This small molecule binds to this protein.
Small molecule (SMILES): CC(C)CCC[C@@H](C)[C@H]1CC[C@H]2[C@@H]3CC=C4C[C@@H](OC(=O)CCC(=O)O)CC[C@]4(C)[C@H]3CC[C@]12C

Sequence of chain 1.A:
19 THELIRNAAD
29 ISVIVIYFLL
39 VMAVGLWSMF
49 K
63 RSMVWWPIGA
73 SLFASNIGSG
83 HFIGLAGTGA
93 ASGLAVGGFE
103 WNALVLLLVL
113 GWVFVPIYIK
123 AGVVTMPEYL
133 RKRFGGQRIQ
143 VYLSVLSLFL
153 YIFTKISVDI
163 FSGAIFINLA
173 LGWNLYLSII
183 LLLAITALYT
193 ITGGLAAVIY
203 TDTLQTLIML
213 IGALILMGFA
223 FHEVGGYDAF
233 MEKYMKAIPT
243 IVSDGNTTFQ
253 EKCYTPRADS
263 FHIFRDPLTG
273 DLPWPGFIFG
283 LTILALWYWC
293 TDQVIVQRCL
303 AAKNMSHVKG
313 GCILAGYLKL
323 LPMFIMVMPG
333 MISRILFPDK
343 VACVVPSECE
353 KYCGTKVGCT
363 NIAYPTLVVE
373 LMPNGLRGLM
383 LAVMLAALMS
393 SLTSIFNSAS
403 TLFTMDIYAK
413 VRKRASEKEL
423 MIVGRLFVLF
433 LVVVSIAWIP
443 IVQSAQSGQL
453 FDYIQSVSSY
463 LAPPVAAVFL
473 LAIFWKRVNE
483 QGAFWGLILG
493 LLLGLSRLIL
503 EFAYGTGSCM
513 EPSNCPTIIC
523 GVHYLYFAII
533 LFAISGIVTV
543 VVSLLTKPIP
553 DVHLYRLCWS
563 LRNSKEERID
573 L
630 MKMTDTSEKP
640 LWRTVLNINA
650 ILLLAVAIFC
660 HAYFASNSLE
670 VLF

Binding-site contacts:
Ligand atom CBH contacts residue LEU645 of chain 1.A at 4.4 Å (hydrophobic).
Ligand atom CAV contacts residue TRP641 of chain 1.A at 4.4 Å (hydrophobic).
Ligand atom CAD contacts residue VAL644 of chain 1.A at 4.0 Å (hydrophobic).
Ligand atom CAS contacts residue ASN648 of chain 1.A at 4.4 Å.
Ligand atom CAI contacts residue TRP67 of chain 1.A at 4.3 Å (hydrophobic).
Ligand atom OAH contacts residue ASN306 of chain 1.A at 4.3 Å.
Ligand atom CAJ contacts residue TYR319 of chain 1.A at 4.0 Å (hydrophobic).
Ligand atom CAE contacts residue ASN648 of chain 1.A at 4.0 Å.
Ligand atom CAQ contacts residue TRP67 of chain 1.A at 4.0 Å (hydrophobic).
Ligand atom CAC contacts residue TYR319 of chain 1.A at 3.1 Å (hydrophobic).
Ligand atom CAT contacts residue LEU645 of chain 1.A at 3.7 Å (hydrophobic).
Ligand atom CAR contacts residue LEU645 of chain 1.A at 4.1 Å (hydrophobic).
Ligand atom CAU contacts residue ILE315 of chain 1.A at 3.8 Å (hydrophobic).
Ligand atom CAX contacts residue TRP641 of chain 1.A at 4.2 Å (hydrophobic).
Ligand atom CAL contacts residue SER308 of chain 1.A at 4.4 Å.
Ligand atom CAR contacts residue SER308 of chain 1.A at 4.0 Å.
Ligand atom CAP contacts residue TRP67 of chain 1.A at 4.4 Å (hydrophobic).
Ligand atom CAK contacts residue TRP67 of chain 1.A at 3.7 Å (hydrophobic).
Ligand atom CAS contacts residue LEU645 of chain 1.A at 4.2 Å (hydrophobic).
Ligand atom OAW contacts residue SER308 of chain 1.A at 4.2 Å.
Ligand atom CAC contacts residue ASN648 of chain 1.A at 4.2 Å.
Ligand atom CAM contacts residue TRP641 of chain 1.A at 3.2 Å (hydrophobic).
Ligand atom CAD contacts residue LEU645 of chain 1.A at 4.0 Å (hydrophobic).
Ligand atom CBG contacts residue TRP67 of chain 1.A at 4.4 Å (hydrophobic).
Ligand atom CAL contacts residue TRP641 of chain 1.A at 3.1 Å (hydrophobic).
Ligand atom CAY contacts residue TRP641 of chain 1.A at 4.3 Å (hydrophobic).
Ligand atom CBB contacts residue TYR319 of chain 1.A at 4.4 Å (hydrophobic).
Ligand atom CAT contacts residue GLY312 of chain 1.A at 4.0 Å.